Sequence of chain 1.C:
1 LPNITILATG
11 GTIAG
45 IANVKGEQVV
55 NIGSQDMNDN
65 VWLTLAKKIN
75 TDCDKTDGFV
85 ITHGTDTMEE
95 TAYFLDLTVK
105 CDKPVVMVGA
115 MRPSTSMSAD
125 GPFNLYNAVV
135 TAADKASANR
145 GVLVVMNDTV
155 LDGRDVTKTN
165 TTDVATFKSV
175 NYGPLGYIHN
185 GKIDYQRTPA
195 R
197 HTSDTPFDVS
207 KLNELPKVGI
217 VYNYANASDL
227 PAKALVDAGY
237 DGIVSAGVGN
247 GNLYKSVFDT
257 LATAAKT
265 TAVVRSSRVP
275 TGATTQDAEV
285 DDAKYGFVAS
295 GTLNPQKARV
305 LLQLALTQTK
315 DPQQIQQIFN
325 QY

Binding-site contacts:
Ligand atom O contacts residue ASP90 of chain 1.A at 2.9 Å (salt-bridge).
Ligand atom CB contacts residue GLU283 of chain 1.C at 3.6 Å.
Ligand atom OD1 contacts residue ALA114 of chain 1.A at 3.0 Å (h-bond).
Ligand atom OD1 contacts residue THR12 of chain 1.A at 3.2 Å (h-bond).
Ligand atom CG contacts residue THR12 of chain 1.A at 2.8 Å.
Ligand atom C contacts residue ASP90 of chain 1.A at 4.0 Å.
Ligand atom OXT contacts residue GLY11 of chain 1.A at 3.6 Å.
Ligand atom N contacts residue GLU283 of chain 1.C at 2.7 Å (salt-bridge).
Ligand atom OD2 contacts residue THR89 of chain 1.A at 3.0 Å (h-bond).
Ligand atom CB contacts residue ASP90 of chain 1.A at 3.1 Å.
Ligand atom N contacts residue GLN59 of chain 1.A at 2.5 Å (h-bond).
Ligand atom OD1 contacts residue MET115 of chain 1.A at 4.0 Å.
Ligand atom OD2 contacts residue THR12 of chain 1.A at 2.9 Å (h-bond).
Ligand atom CG contacts residue THR89 of chain 1.A at 2.9 Å.
Ligand atom OXT contacts residue VAL27 of chain 1.A at 3.8 Å.
Ligand atom O contacts residue GLY88 of chain 1.A at 3.1 Å.
Ligand atom CA contacts residue THR12 of chain 1.A at 3.5 Å.
Ligand atom C contacts residue GLY88 of chain 1.A at 3.4 Å.
Ligand atom CB contacts residue THR12 of chain 1.A at 3.1 Å.
Ligand atom O contacts residue SER58 of chain 1.A at 2.2 Å (h-bond).
Ligand atom C contacts residue SER58 of chain 1.A at 3.0 Å.
Ligand atom OXT contacts residue GLY88 of chain 1.A at 3.1 Å.
Ligand atom CG contacts residue ALA114 of chain 1.A at 3.7 Å (hydrophobic).
Ligand atom OD2 contacts residue ALA114 of chain 1.A at 3.6 Å.
Ligand atom OXT contacts residue GLY57 of chain 1.A at 3.3 Å.
Ligand atom OD1 contacts residue THR89 of chain 1.A at 2.3 Å (h-bond).
Ligand atom N contacts residue ASN248 of chain 1.C at 3.9 Å.
Ligand atom CB contacts residue THR89 of chain 1.A at 3.6 Å.
Ligand atom O contacts residue THR89 of chain 1.A at 3.1 Å (h-bond).
Ligand atom OD2 contacts residue GLY11 of chain 1.A at 3.9 Å.
Ligand atom CA contacts residue GLU283 of chain 1.C at 3.1 Å.
Ligand atom C contacts residue THR89 of chain 1.A at 3.8 Å.
Ligand atom CA contacts residue GLN59 of chain 1.A at 3.6 Å.
Ligand atom OXT contacts residue SER58 of chain 1.A at 2.5 Å (h-bond).
Ligand atom CA contacts residue ASP90 of chain 1.A at 3.8 Å.
Ligand atom OXT contacts residue GLN59 of chain 1.A at 3.9 Å.
Ligand atom N contacts residue ASP90 of chain 1.A at 3.3 Å (salt-bridge).
Ligand atom C contacts residue GLN59 of chain 1.A at 3.7 Å.
Ligand atom CG contacts residue ASP90 of chain 1.A at 4.0 Å.
Ligand atom OD2 contacts residue GLY88 of chain 1.A at 3.3 Å.

Sequence of chain 1.A:
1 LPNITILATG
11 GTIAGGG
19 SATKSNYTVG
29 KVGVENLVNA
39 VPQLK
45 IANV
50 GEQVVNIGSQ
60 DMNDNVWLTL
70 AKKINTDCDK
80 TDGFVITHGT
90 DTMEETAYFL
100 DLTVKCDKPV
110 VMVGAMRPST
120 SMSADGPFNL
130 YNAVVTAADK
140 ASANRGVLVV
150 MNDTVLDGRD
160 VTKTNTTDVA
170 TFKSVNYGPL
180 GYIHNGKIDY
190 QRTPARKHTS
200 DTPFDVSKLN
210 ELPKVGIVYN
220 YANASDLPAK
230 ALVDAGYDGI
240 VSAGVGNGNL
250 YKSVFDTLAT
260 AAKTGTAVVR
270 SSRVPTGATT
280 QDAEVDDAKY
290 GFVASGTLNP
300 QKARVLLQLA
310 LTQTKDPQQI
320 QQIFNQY

This protein binds this small molecule.
Small molecule (SMILES): N[C@@H](CC(=O)O)C(=O)O